This protein binds this small molecule.
Small molecule (SMILES): CC(C)CN(C[C@@H](O)[C@H](Cc1ccccc1)NC(=O)O[C@H]1CO[C@H]2OCC[C@H]21)S(=O)(=O)c1ccc(N)cc1

Binding-site contacts:
Ligand atom C27 contacts residue ASP30 of chain 1.B at 3.8 Å.
Ligand atom C15 contacts residue GLY27 of chain 1.A at 3.7 Å.
Ligand atom N20 contacts residue GLY27 of chain 1.B at 3.2 Å (h-bond).
Ligand atom C32 contacts residue GLY27 of chain 1.B at 3.6 Å.
Ligand atom C34 contacts residue VAL82 of chain 1.A at 3.4 Å (hydrophobic).
Ligand atom C29 contacts residue GLY27 of chain 1.B at 3.6 Å.
Ligand atom O18 contacts residue ASP25 of chain 1.B at 2.6 Å (salt-bridge).
Ligand atom C17 contacts residue ASP25 of chain 1.B at 3.5 Å.
Ligand atom O28 contacts residue ASP29 of chain 1.B at 2.9 Å (salt-bridge).
Ligand atom N1 contacts residue ASP30 of chain 1.A at 2.9 Å (salt-bridge).
Ligand atom O26 contacts residue ASP30 of chain 1.B at 3.1 Å (salt-bridge).
Ligand atom O10 contacts residue ILE50 of chain 1.B at 3.4 Å.
Ligand atom C36 contacts residue PRO81 of chain 1.A at 3.7 Å (hydrophobic).
Ligand atom O10 contacts residue GLY49 of chain 1.A at 3.2 Å.
Ligand atom C12 contacts residue GLY27 of chain 1.A at 3.5 Å.
Ligand atom C17 contacts residue ASP25 of chain 1.A at 3.4 Å.
Ligand atom O26 contacts residue ALA28 of chain 1.B at 3.7 Å.
Ligand atom O23 contacts residue ALA28 of chain 1.B at 3.5 Å.
Ligand atom C33 contacts residue VAL82 of chain 1.A at 3.5 Å (hydrophobic).
Ligand atom C32 contacts residue ASP25 of chain 1.A at 3.3 Å.
Ligand atom C7 contacts residue ALA28 of chain 1.A at 3.5 Å (hydrophobic).
Ligand atom C31 contacts residue GLY48 of chain 1.B at 3.1 Å.
Ligand atom O18 contacts residue ASP25 of chain 1.A at 2.5 Å (salt-bridge).
Ligand atom C27 contacts residue ASP29 of chain 1.B at 3.6 Å.
Ligand atom O9 contacts residue ILE84 of chain 1.A at 3.6 Å.
Ligand atom C25 contacts residue ASP30 of chain 1.B at 3.7 Å.
Ligand atom O26 contacts residue ASP29 of chain 1.B at 3.1 Å (salt-bridge).
Ligand atom O18 contacts residue GLY27 of chain 1.B at 3.4 Å.
Ligand atom C36 contacts residue ILE50 of chain 1.B at 3.6 Å (hydrophobic).
Ligand atom C35 contacts residue VAL82 of chain 1.A at 3.6 Å (hydrophobic).
Ligand atom C4 contacts residue GLY48 of chain 1.A at 3.5 Å.
Ligand atom C16 contacts residue ASP25 of chain 1.A at 3.2 Å.
Ligand atom C7 contacts residue VAL32 of chain 1.A at 3.5 Å (hydrophobic).
Ligand atom C36 contacts residue GLY49 of chain 1.B at 3.5 Å.
Ligand atom O9 contacts residue ILE50 of chain 1.B at 3.6 Å.
Ligand atom C35 contacts residue PRO81 of chain 1.A at 3.7 Å (hydrophobic).
Ligand atom C7 contacts residue ASP30 of chain 1.A at 3.5 Å.
Ligand atom C33 contacts residue GLY27 of chain 1.B at 3.4 Å.
Ligand atom C30 contacts residue GLY48 of chain 1.B at 3.1 Å.
Ligand atom C6 contacts residue ALA28 of chain 1.A at 3.7 Å (hydrophobic).

Sequence of chain 1.A:
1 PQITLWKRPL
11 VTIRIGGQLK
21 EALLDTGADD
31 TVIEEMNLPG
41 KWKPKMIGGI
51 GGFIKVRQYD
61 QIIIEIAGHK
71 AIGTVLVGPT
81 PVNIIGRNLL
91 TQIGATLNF

Sequence of chain 1.B:
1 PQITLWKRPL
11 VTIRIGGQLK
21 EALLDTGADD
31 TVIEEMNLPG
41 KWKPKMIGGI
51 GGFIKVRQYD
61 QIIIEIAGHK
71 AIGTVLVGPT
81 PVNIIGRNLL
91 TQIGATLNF